Sequence of chain 1.D:
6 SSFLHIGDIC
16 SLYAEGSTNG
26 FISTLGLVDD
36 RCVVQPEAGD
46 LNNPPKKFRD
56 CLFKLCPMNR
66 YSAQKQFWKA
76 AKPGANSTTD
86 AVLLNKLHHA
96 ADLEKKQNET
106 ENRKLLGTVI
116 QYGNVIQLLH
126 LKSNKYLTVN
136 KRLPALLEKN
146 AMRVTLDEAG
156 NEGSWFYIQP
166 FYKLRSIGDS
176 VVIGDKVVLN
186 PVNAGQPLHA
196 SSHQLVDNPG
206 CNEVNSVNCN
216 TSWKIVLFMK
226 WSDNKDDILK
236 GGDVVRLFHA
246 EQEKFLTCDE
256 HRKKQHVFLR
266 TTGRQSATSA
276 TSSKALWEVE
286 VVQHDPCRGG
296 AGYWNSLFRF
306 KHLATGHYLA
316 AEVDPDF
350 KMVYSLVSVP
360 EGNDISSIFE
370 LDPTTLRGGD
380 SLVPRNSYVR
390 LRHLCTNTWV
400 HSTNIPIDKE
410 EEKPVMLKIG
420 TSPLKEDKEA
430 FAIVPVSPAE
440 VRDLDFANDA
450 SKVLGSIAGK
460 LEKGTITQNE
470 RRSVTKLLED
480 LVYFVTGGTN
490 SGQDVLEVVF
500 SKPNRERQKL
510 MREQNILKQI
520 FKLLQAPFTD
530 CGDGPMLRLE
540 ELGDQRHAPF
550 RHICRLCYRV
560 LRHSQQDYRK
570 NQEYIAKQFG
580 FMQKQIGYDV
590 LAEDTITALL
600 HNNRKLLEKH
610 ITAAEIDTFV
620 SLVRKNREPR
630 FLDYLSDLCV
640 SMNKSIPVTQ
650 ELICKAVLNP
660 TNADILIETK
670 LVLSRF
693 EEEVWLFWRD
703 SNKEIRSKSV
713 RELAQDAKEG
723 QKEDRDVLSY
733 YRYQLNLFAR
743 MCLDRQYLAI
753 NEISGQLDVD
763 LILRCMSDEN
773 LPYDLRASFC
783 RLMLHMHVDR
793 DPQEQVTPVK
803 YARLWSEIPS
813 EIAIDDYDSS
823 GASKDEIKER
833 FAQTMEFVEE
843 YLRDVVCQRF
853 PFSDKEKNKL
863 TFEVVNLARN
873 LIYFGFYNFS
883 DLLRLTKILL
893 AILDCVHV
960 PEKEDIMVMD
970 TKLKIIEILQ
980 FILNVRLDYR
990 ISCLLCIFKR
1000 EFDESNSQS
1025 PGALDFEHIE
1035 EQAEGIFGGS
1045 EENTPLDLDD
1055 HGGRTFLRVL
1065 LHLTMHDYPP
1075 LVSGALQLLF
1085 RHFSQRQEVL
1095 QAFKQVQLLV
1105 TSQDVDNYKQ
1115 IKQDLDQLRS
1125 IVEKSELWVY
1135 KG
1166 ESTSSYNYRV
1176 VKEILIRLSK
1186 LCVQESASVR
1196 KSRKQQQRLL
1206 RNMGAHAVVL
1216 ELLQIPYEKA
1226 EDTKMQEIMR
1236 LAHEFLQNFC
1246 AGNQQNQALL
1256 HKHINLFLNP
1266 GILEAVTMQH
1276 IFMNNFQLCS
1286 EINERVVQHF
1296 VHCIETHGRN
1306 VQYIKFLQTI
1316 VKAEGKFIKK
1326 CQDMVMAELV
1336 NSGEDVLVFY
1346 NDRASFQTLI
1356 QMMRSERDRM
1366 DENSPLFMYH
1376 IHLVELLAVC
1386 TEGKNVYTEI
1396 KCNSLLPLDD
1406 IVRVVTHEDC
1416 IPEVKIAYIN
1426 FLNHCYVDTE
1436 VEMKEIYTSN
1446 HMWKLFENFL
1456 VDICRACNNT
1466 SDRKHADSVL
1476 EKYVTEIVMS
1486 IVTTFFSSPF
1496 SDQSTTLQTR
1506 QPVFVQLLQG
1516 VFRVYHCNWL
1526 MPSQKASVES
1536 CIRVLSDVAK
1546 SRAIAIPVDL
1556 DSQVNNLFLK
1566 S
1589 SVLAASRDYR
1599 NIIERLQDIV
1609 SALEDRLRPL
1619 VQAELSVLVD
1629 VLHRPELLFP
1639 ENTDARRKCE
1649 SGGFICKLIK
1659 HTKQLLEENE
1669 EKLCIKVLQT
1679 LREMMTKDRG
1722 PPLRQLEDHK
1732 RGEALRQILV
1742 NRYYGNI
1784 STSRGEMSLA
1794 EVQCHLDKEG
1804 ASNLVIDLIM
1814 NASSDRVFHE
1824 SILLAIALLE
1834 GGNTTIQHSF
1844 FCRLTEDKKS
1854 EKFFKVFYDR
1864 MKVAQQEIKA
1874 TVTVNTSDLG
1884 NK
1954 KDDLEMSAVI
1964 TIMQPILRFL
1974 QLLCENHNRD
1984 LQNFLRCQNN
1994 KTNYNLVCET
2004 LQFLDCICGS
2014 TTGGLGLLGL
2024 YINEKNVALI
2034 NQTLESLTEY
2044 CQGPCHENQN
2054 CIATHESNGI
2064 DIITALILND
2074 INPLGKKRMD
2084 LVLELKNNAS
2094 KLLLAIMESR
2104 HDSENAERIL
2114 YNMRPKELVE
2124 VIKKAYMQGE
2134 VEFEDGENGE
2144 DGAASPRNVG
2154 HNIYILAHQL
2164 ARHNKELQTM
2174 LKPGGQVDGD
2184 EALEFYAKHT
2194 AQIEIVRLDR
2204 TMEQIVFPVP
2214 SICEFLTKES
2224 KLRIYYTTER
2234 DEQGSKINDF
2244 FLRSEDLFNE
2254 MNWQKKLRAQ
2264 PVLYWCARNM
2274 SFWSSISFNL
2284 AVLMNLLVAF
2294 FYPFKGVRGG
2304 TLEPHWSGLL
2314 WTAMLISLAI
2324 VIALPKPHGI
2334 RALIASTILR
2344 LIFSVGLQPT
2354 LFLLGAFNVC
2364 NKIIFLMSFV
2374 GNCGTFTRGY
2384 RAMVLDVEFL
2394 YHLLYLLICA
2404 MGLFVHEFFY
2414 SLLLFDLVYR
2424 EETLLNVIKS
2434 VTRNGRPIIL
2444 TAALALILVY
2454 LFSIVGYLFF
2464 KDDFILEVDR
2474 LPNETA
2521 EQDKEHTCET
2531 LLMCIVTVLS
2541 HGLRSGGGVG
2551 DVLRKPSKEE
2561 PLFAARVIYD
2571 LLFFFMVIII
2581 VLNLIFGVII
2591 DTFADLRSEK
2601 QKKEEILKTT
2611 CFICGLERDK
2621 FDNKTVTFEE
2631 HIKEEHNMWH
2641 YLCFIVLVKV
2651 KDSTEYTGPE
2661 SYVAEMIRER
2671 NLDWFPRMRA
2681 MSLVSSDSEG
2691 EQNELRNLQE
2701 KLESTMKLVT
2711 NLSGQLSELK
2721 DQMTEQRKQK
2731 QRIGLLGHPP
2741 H

Binding-site contacts:
Ligand atom O53 contacts residue LYS569 of chain 1.D at 4.5 Å.
Ligand atom O6 contacts residue TYR567 of chain 1.D at 4.2 Å.
Ligand atom O51 contacts residue TYR567 of chain 1.D at 2.8 Å (h-bond).
Ligand atom O51 contacts residue LYS508 of chain 1.D at 4.1 Å.
Ligand atom P5 contacts residue TYR567 of chain 1.D at 3.5 Å.
Ligand atom O52 contacts residue ARG269 of chain 1.D at 3.9 Å.
Ligand atom O3 contacts residue GLY268 of chain 1.D at 4.0 Å.
Ligand atom P4 contacts residue ARG265 of chain 1.D at 3.3 Å.
Ligand atom O42 contacts residue GLY268 of chain 1.D at 3.7 Å.
Ligand atom O6 contacts residue LYS569 of chain 1.D at 4.2 Å.
Ligand atom C5 contacts residue LYS569 of chain 1.D at 4.0 Å.
Ligand atom C6 contacts residue LYS569 of chain 1.D at 3.7 Å.
Ligand atom P5 contacts residue LYS569 of chain 1.D at 4.2 Å.
Ligand atom O41 contacts residue LYS569 of chain 1.D at 4.3 Å.
Ligand atom O42 contacts residue ARG265 of chain 1.D at 3.7 Å.
Ligand atom O11 contacts residue ARG568 of chain 1.D at 4.0 Å.
Ligand atom C5 contacts residue ARG269 of chain 1.D at 4.4 Å.
Ligand atom O43 contacts residue ALA275 of chain 1.D at 4.4 Å.
Ligand atom O43 contacts residue ARG265 of chain 1.D at 2.8 Å (salt-bridge).
Ligand atom O43 contacts residue GLY268 of chain 1.D at 4.5 Å.
Ligand atom O5 contacts residue LYS569 of chain 1.D at 3.3 Å.
Ligand atom O53 contacts residue TYR567 of chain 1.D at 3.2 Å.
Ligand atom O51 contacts residue LYS569 of chain 1.D at 4.2 Å.
Ligand atom O41 contacts residue ARG265 of chain 1.D at 2.7 Å (salt-bridge).
Ligand atom C4 contacts residue LYS569 of chain 1.D at 4.4 Å.
Ligand atom O43 contacts residue THR267 of chain 1.D at 4.2 Å.
Ligand atom O5 contacts residue TYR567 of chain 1.D at 4.0 Å.
Ligand atom O51 contacts residue ARG511 of chain 1.D at 4.4 Å.
Ligand atom O13 contacts residue ARG568 of chain 1.D at 4.2 Å.

This protein binds this small molecule.
Small molecule (SMILES): O=P(O)(O)O[C@@H]1[C@H](O)[C@H](O)[C@@H](OP(=O)(O)O)[C@H](OP(=O)(O)O)[C@H]1O